Sequence of chain 1.A:
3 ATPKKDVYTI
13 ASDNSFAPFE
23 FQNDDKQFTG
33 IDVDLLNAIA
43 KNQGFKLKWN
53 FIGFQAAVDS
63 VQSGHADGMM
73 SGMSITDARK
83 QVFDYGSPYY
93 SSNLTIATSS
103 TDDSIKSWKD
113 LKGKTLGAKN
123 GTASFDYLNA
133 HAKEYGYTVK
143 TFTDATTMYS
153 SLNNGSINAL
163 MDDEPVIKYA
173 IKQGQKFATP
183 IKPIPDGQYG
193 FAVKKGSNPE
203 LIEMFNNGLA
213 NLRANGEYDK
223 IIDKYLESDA

The small molecule below binds the protein below.
Small molecule (SMILES): NC(=O)CC[C@H](N)C(=O)O

Binding-site contacts:
Ligand atom C contacts residue ARG81 of chain 1.A at 3.6 Å.
Ligand atom OXT contacts residue ARG81 of chain 1.A at 3.0 Å (salt-bridge).
Ligand atom CB contacts residue ASP165 of chain 1.A at 3.7 Å.
Ligand atom CG contacts residue SER73 of chain 1.A at 3.8 Å.
Ligand atom N contacts residue SER76 of chain 1.A at 2.8 Å (h-bond).
Ligand atom OE1 contacts residue THR124 of chain 1.A at 3.5 Å.
Ligand atom NE2 contacts residue LYS121 of chain 1.A at 3.8 Å.
Ligand atom CB contacts residue PHE18 of chain 1.A at 3.8 Å (hydrophobic).
Ligand atom O contacts residue PHE56 of chain 1.A at 3.6 Å.
Ligand atom CG contacts residue GLY74 of chain 1.A at 3.4 Å.
Ligand atom NE2 contacts residue ASP15 of chain 1.A at 2.9 Å (salt-bridge).
Ligand atom C contacts residue PHE56 of chain 1.A at 3.9 Å (hydrophobic).
Ligand atom CG contacts residue PHE18 of chain 1.A at 3.7 Å (hydrophobic).
Ligand atom OXT contacts residue PHE56 of chain 1.A at 3.7 Å.
Ligand atom O contacts residue ARG81 of chain 1.A at 2.8 Å (salt-bridge).
Ligand atom CA contacts residue SER76 of chain 1.A at 3.6 Å.
Ligand atom N contacts residue GLY74 of chain 1.A at 2.8 Å (h-bond).
Ligand atom C contacts residue ALA125 of chain 1.A at 3.8 Å (hydrophobic).
Ligand atom O contacts residue MET75 of chain 1.A at 3.5 Å.
Ligand atom O contacts residue SER76 of chain 1.A at 2.8 Å (h-bond).
Ligand atom CD contacts residue SER73 of chain 1.A at 4.0 Å.
Ligand atom OE1 contacts residue ASP15 of chain 1.A at 3.7 Å.
Ligand atom CA contacts residue ASP165 of chain 1.A at 3.5 Å.
Ligand atom C contacts residue SER76 of chain 1.A at 3.7 Å.
Ligand atom OE1 contacts residue PHE18 of chain 1.A at 3.3 Å.
Ligand atom N contacts residue ASP165 of chain 1.A at 2.7 Å (salt-bridge).
Ligand atom NE2 contacts residue PHE18 of chain 1.A at 3.5 Å.
Ligand atom CD contacts residue PHE56 of chain 1.A at 3.8 Å (hydrophobic).
Ligand atom OE1 contacts residue LYS121 of chain 1.A at 2.9 Å (salt-bridge).
Ligand atom CD contacts residue PHE18 of chain 1.A at 3.4 Å (hydrophobic).
Ligand atom CA contacts residue GLY74 of chain 1.A at 3.8 Å.
Ligand atom CD contacts residue LYS121 of chain 1.A at 3.7 Å.
Ligand atom CD contacts residue ASP15 of chain 1.A at 3.7 Å.
Ligand atom NE2 contacts residue PHE56 of chain 1.A at 3.6 Å.
Ligand atom O contacts residue GLY74 of chain 1.A at 3.7 Å.
Ligand atom OXT contacts residue THR124 of chain 1.A at 3.3 Å.
Ligand atom OXT contacts residue ALA125 of chain 1.A at 2.8 Å (h-bond).
Ligand atom N contacts residue TYR191 of chain 1.A at 3.7 Å.
Ligand atom NE2 contacts residue SER73 of chain 1.A at 3.1 Å (h-bond).
Ligand atom CG contacts residue PHE56 of chain 1.A at 3.8 Å (hydrophobic).